Sequence of chain 1.G:
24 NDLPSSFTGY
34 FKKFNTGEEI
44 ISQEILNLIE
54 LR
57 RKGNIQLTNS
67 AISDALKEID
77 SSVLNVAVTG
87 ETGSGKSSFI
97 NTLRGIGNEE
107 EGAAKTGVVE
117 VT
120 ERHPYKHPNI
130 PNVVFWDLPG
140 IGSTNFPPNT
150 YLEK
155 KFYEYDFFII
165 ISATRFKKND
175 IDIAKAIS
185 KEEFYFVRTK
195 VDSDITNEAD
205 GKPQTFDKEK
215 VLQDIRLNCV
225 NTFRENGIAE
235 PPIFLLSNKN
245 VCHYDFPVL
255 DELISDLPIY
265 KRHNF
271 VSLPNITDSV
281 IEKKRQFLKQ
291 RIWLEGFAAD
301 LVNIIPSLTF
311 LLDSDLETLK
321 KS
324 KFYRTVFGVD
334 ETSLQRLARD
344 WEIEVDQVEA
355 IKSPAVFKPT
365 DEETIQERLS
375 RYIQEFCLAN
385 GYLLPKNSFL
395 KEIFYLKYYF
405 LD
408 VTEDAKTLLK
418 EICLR

Binding-site contacts:
Ligand atom N7 contacts residue LYS194 of chain 1.G at 3.6 Å.
Ligand atom O1B contacts residue GLY91 of chain 1.G at 2.4 Å (h-bond).
Ligand atom PG contacts residue SER93 of chain 1.G at 3.5 Å.
Ligand atom O1A contacts residue SER94 of chain 1.G at 2.7 Å (h-bond).
Ligand atom C4 contacts residue LYS243 of chain 1.G at 3.6 Å.
Ligand atom O6 contacts residue ASN242 of chain 1.G at 3.0 Å (h-bond).
Ligand atom O6 contacts residue LYS194 of chain 1.G at 3.2 Å (salt-bridge).
Ligand atom O3G contacts residue THR88 of chain 1.G at 3.1 Å.
Ligand atom O3A contacts residue GLY89 of chain 1.G at 3.6 Å.
Ligand atom PA contacts residue GLY91 of chain 1.G at 3.8 Å.
Ligand atom O2G contacts residue THR112 of chain 1.G at 3.6 Å.
Ligand atom O1B contacts residue SER90 of chain 1.G at 3.1 Å (h-bond).
Ligand atom C6 contacts residue ASP196 of chain 1.G at 3.7 Å.
Ligand atom N2 contacts residue ASP196 of chain 1.G at 2.2 Å (salt-bridge).
Ligand atom O2G contacts residue LYS111 of chain 1.G at 3.7 Å.
Ligand atom O1A contacts residue GLY91 of chain 1.G at 3.0 Å.
Ligand atom O2A contacts residue THR112 of chain 1.G at 2.8 Å (h-bond).
Ligand atom C8 contacts residue LYS194 of chain 1.G at 3.6 Å.
Ligand atom O3G contacts residue MG1 of chain 1.AA at 3.6 Å.
Ligand atom O2G contacts residue VAL114 of chain 1.G at 3.6 Å.
Ligand atom PB contacts residue GLY91 of chain 1.G at 3.3 Å.
Ligand atom N7 contacts residue ASN242 of chain 1.G at 3.6 Å.
Ligand atom C5 contacts residue LYS194 of chain 1.G at 3.5 Å.
Ligand atom O1B contacts residue GLY89 of chain 1.G at 3.8 Å.
Ligand atom O2G contacts residue SER93 of chain 1.G at 2.6 Å (h-bond).
Ligand atom PG contacts residue MG1 of chain 1.AA at 2.9 Å.
Ligand atom C6 contacts residue LYS194 of chain 1.G at 3.3 Å.
Ligand atom O1G contacts residue SER93 of chain 1.G at 3.4 Å (h-bond).
Ligand atom O2B contacts residue SER93 of chain 1.G at 3.0 Å.
Ligand atom N9 contacts residue LYS243 of chain 1.G at 3.8 Å.
Ligand atom O1B contacts residue LYS92 of chain 1.G at 2.8 Å (salt-bridge).
Ligand atom N1 contacts residue ASP196 of chain 1.G at 2.7 Å (salt-bridge).
Ligand atom O1G contacts residue LYS92 of chain 1.G at 3.0 Å.
Ligand atom O1G contacts residue MG1 of chain 1.AA at 2.7 Å.
Ligand atom O2G contacts residue MG1 of chain 1.AA at 2.4 Å.
Ligand atom N3B contacts residue GLY89 of chain 1.G at 3.3 Å (h-bond).
Ligand atom C2' contacts residue LYS243 of chain 1.G at 3.7 Å.
Ligand atom N1 contacts residue LYS194 of chain 1.G at 3.5 Å.
Ligand atom O3A contacts residue GLY91 of chain 1.G at 3.1 Å (h-bond).
Ligand atom C2 contacts residue ASP196 of chain 1.G at 3.2 Å.

A protein and the small-molecule ligand that binds it are described below.
Small molecule (SMILES): Nc1nc2c(ncn2[C@@H]2O[C@H](CO[P](=O)(O)O[P](=O)(O)NP(=O)(O)O)[C@@H](O)[C@H]2O)c(=O)[nH]1